Sequence of chain 1.A:
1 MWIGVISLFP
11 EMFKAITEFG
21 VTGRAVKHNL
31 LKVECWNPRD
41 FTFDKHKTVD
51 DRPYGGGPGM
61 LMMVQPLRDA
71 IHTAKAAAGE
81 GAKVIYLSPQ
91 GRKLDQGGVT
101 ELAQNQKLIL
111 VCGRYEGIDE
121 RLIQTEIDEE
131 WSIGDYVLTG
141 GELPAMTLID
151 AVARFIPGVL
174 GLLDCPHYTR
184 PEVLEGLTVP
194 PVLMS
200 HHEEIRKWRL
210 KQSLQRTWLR

A small-molecule ligand and the protein it binds are described below.
Small molecule (SMILES): O=C(NCc1ccc(CNCc2ncc[nH]2)cc1)c1csc2nc[nH]c(=O)c12

Sequence of chain 1.B:
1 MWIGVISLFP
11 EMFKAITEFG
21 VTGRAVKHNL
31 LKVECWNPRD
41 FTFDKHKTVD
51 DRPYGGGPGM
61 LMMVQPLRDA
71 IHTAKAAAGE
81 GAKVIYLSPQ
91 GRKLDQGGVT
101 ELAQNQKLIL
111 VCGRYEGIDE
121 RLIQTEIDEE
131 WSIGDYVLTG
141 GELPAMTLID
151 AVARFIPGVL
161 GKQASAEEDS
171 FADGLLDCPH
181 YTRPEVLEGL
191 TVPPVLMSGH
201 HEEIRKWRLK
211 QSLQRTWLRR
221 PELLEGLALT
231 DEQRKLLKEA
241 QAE

Binding-site contacts:
Ligand atom C2 contacts residue TYR115 of chain 1.A at 3.5 Å (hydrophobic).
Ligand atom C7 contacts residue GLU116 of chain 1.A at 3.2 Å.
Ligand atom C13 contacts residue ASP169 of chain 1.B at 3.1 Å.
Ligand atom C22 contacts residue PRO144 of chain 1.A at 3.6 Å (hydrophobic).
Ligand atom N28 contacts residue ILE133 of chain 1.A at 3.2 Å (h-bond).
Ligand atom C12 contacts residue ALA172 of chain 1.B at 3.4 Å (hydrophobic).
Ligand atom O18 contacts residue GLY141 of chain 1.A at 3.5 Å (h-bond).
Ligand atom S21 contacts residue TRP131 of chain 1.A at 3.7 Å.
Ligand atom C4 contacts residue LEU138 of chain 1.A at 3.4 Å (hydrophobic).
Ligand atom C17 contacts residue GLY140 of chain 1.A at 3.6 Å.
Ligand atom C19 contacts residue PRO89 of chain 1.A at 3.7 Å (hydrophobic).
Ligand atom N8 contacts residue GLU116 of chain 1.A at 2.8 Å (salt-bridge).
Ligand atom C27 contacts residue GLY134 of chain 1.A at 3.2 Å.
Ligand atom C27 contacts residue TYR136 of chain 1.A at 3.6 Å (hydrophobic).
Ligand atom C9 contacts residue ASP177 of chain 1.B at 3.7 Å.
Ligand atom C1 contacts residue GLU116 of chain 1.A at 3.5 Å.
Ligand atom C20 contacts residue SER88 of chain 1.A at 3.5 Å.
Ligand atom S21 contacts residue LEU87 of chain 1.A at 3.6 Å.
Ligand atom O18 contacts residue GLY140 of chain 1.A at 3.5 Å.
Ligand atom C3 contacts residue LEU138 of chain 1.A at 3.8 Å (hydrophobic).
Ligand atom C4 contacts residue PRO89 of chain 1.A at 3.7 Å (hydrophobic).
Ligand atom C15 contacts residue GLY140 of chain 1.A at 3.8 Å.
Ligand atom C15 contacts residue LEU138 of chain 1.A at 3.3 Å (hydrophobic).
Ligand atom N16 contacts residue LEU138 of chain 1.A at 3.5 Å (h-bond).
Ligand atom C9 contacts residue GLU116 of chain 1.A at 3.1 Å.
Ligand atom O25 contacts residue LEU138 of chain 1.A at 2.9 Å (h-bond).
Ligand atom C3 contacts residue PRO89 of chain 1.A at 3.8 Å (hydrophobic).
Ligand atom C12 contacts residue ASP173 of chain 1.B at 3.3 Å.
Ligand atom C27 contacts residue SER132 of chain 1.A at 3.5 Å.
Ligand atom N28 contacts residue SER132 of chain 1.A at 3.3 Å (h-bond).
Ligand atom O25 contacts residue TYR136 of chain 1.A at 3.6 Å (h-bond).
Ligand atom C6 contacts residue GLU116 of chain 1.A at 3.7 Å.
Ligand atom C20 contacts residue LEU87 of chain 1.A at 3.5 Å (hydrophobic).
Ligand atom S21 contacts residue PRO144 of chain 1.A at 3.5 Å.
Ligand atom C13 contacts residue ASP173 of chain 1.B at 3.0 Å.
Ligand atom C24 contacts residue TYR136 of chain 1.A at 3.6 Å (hydrophobic).
Ligand atom C17 contacts residue PRO89 of chain 1.A at 3.7 Å (hydrophobic).
Ligand atom N14 contacts residue ASP169 of chain 1.B at 2.9 Å (salt-bridge).
Ligand atom N26 contacts residue TYR136 of chain 1.A at 2.8 Å (h-bond).
Ligand atom S21 contacts residue SER88 of chain 1.A at 3.4 Å (h-bond).